Sequence of chain 1.B:
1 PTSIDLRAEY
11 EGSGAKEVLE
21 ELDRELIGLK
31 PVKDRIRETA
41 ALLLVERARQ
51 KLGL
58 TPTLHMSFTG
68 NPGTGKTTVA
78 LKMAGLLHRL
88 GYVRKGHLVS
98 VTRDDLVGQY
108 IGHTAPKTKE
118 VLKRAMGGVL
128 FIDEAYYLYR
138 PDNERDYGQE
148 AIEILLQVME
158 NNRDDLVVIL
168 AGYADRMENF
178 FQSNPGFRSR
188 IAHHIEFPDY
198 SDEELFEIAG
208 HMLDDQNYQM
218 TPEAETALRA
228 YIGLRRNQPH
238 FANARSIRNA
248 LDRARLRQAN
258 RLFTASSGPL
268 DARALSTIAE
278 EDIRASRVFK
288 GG

This protein binds this small molecule.
Small molecule (SMILES): O=C(COP(=O)(O)O)[C@H](O)[C@H](O)COP(=O)(O)O

Binding-site contacts:
Ligand atom O5P contacts residue ARG284 of chain 1.B at 3.1 Å (salt-bridge).
Ligand atom P2 contacts residue ARG284 of chain 1.B at 3.7 Å.
Ligand atom O6P contacts residue ARG254 of chain 1.B at 4.4 Å.
Ligand atom O4P contacts residue SER283 of chain 1.B at 4.3 Å.
Ligand atom O5 contacts residue ARG250 of chain 1.B at 4.0 Å.
Ligand atom P2 contacts residue ARG254 of chain 1.B at 3.3 Å.
Ligand atom P1 contacts residue ARG250 of chain 1.B at 3.2 Å.
Ligand atom O1P contacts residue SER243 of chain 1.B at 3.9 Å.
Ligand atom O2P contacts residue ARG232 of chain 1.B at 4.3 Å.
Ligand atom O1 contacts residue ARG250 of chain 1.B at 3.4 Å (salt-bridge).
Ligand atom C3 contacts residue ARG284 of chain 1.B at 3.8 Å.
Ligand atom O6P contacts residue ARG284 of chain 1.B at 3.2 Å.
Ligand atom P2 contacts residue SER283 of chain 1.B at 4.1 Å.
Ligand atom C4 contacts residue ARG250 of chain 1.B at 3.9 Å.
Ligand atom O3P contacts residue ARG232 of chain 1.B at 4.3 Å.
Ligand atom O4 contacts residue ARG250 of chain 1.B at 4.1 Å.
Ligand atom O5P contacts residue VAL285 of chain 1.B at 4.0 Å.
Ligand atom O1 contacts residue ARG232 of chain 1.B at 4.4 Å.
Ligand atom O1P contacts residue ARG250 of chain 1.B at 4.3 Å.
Ligand atom C2 contacts residue ARG250 of chain 1.B at 3.9 Å.
Ligand atom P1 contacts residue ASN246 of chain 1.B at 4.2 Å.
Ligand atom O5P contacts residue SER283 of chain 1.B at 2.8 Å (h-bond).
Ligand atom O2P contacts residue ASN246 of chain 1.B at 3.1 Å (h-bond).
Ligand atom O2 contacts residue ARG250 of chain 1.B at 4.1 Å.
Ligand atom O4P contacts residue ARG254 of chain 1.B at 2.3 Å (salt-bridge).
Ligand atom O5 contacts residue ARG254 of chain 1.B at 4.4 Å.
Ligand atom O4P contacts residue ARG250 of chain 1.B at 4.2 Å.
Ligand atom O1P contacts residue ARG232 of chain 1.B at 2.4 Å (salt-bridge).
Ligand atom O3 contacts residue GLY289 of chain 1.B at 3.0 Å (h-bond).
Ligand atom O3 contacts residue ARG284 of chain 1.B at 3.8 Å.
Ligand atom O2P contacts residue SER243 of chain 1.B at 4.3 Å.
Ligand atom O3P contacts residue ARG250 of chain 1.B at 1.9 Å (salt-bridge).
Ligand atom O2P contacts residue ARG250 of chain 1.B at 3.8 Å.
Ligand atom C5 contacts residue ARG284 of chain 1.B at 4.4 Å.
Ligand atom O3P contacts residue SER243 of chain 1.B at 4.4 Å.
Ligand atom C3 contacts residue GLY289 of chain 1.B at 4.1 Å.
Ligand atom P1 contacts residue ARG232 of chain 1.B at 3.8 Å.
Ligand atom O5P contacts residue ARG254 of chain 1.B at 3.5 Å (salt-bridge).
Ligand atom C1 contacts residue ARG250 of chain 1.B at 3.0 Å.
Ligand atom O3P contacts residue ASN246 of chain 1.B at 3.6 Å.